Sequence of chain 1.C:
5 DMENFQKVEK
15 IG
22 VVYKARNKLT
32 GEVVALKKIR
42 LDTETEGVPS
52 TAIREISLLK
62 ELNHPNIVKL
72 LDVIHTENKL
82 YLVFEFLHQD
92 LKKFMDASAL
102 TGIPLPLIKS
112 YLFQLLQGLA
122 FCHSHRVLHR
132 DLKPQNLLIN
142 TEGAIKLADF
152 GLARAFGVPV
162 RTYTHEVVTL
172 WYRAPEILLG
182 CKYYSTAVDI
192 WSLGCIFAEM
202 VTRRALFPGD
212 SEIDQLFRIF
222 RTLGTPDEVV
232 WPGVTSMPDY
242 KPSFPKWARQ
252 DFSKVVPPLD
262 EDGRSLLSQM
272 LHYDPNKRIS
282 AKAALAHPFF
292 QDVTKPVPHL

Binding-site contacts:
Ligand atom N12 contacts residue VAL23 of chain 1.C at 3.6 Å.
Ligand atom N2 contacts residue PHE87 of chain 1.C at 4.0 Å.
Ligand atom O24 contacts residue LYS38 of chain 1.C at 2.8 Å (salt-bridge).
Ligand atom C20 contacts residue GLN90 of chain 1.C at 4.0 Å.
Ligand atom C8 contacts residue VAL69 of chain 1.C at 4.0 Å (hydrophobic).
Ligand atom C5 contacts residue ALA36 of chain 1.C at 3.6 Å (hydrophobic).
Ligand atom C6 contacts residue LEU139 of chain 1.C at 3.6 Å (hydrophobic).
Ligand atom N15 contacts residue ILE15 of chain 1.C at 3.8 Å.
Ligand atom N4 contacts residue LEU139 of chain 1.C at 3.8 Å.
Ligand atom C21 contacts residue HIS89 of chain 1.C at 3.6 Å.
Ligand atom C1 contacts residue LEU88 of chain 1.C at 3.8 Å (hydrophobic).
Ligand atom C21 contacts residue GLN90 of chain 1.C at 3.9 Å.
Ligand atom C1 contacts residue GLU86 of chain 1.C at 3.3 Å.
Ligand atom C8 contacts residue ALA36 of chain 1.C at 4.0 Å (hydrophobic).
Ligand atom O23 contacts residue LYS38 of chain 1.C at 3.3 Å (salt-bridge).
Ligand atom C3 contacts residue ILE15 of chain 1.C at 3.7 Å (hydrophobic).
Ligand atom C14 contacts residue ILE15 of chain 1.C at 3.6 Å (hydrophobic).
Ligand atom C17 contacts residue LEU139 of chain 1.C at 3.9 Å (hydrophobic).
Ligand atom C20 contacts residue HIS89 of chain 1.C at 3.5 Å.
Ligand atom C13 contacts residue VAL23 of chain 1.C at 3.9 Å (hydrophobic).
Ligand atom N4 contacts residue ILE15 of chain 1.C at 3.7 Å.
Ligand atom C5 contacts residue LEU139 of chain 1.C at 3.5 Å (hydrophobic).
Ligand atom C16 contacts residue LEU88 of chain 1.C at 3.5 Å (hydrophobic).
Ligand atom O24 contacts residue ASP150 of chain 1.C at 3.8 Å.
Ligand atom C18 contacts residue GLN90 of chain 1.C at 3.9 Å.
Ligand atom C1 contacts residue LEU139 of chain 1.C at 3.6 Å (hydrophobic).
Ligand atom C3 contacts residue LEU139 of chain 1.C at 3.8 Å (hydrophobic).
Ligand atom C8 contacts residue PHE85 of chain 1.C at 3.5 Å (hydrophobic).
Ligand atom N15 contacts residue LEU88 of chain 1.C at 2.8 Å (h-bond).
Ligand atom N2 contacts residue LEU88 of chain 1.C at 3.0 Å (h-bond).
Ligand atom O23 contacts residue ASP150 of chain 1.C at 3.6 Å (salt-bridge).
Ligand atom C22 contacts residue LYS38 of chain 1.C at 3.4 Å.
Ligand atom C18 contacts residue ASP91 of chain 1.C at 3.8 Å.
Ligand atom O24 contacts residue GLU56 of chain 1.C at 3.9 Å.
Ligand atom C16 contacts residue ILE15 of chain 1.C at 4.0 Å (hydrophobic).
Ligand atom C19 contacts residue GLN90 of chain 1.C at 3.9 Å.
Ligand atom C21 contacts residue LEU88 of chain 1.C at 3.5 Å (hydrophobic).
Ligand atom N2 contacts residue LEU139 of chain 1.C at 3.8 Å.
Ligand atom C1 contacts residue ALA36 of chain 1.C at 3.5 Å (hydrophobic).
Ligand atom C3 contacts residue LEU88 of chain 1.C at 3.7 Å (hydrophobic).

The protein below binds the small molecule below.
Small molecule (SMILES): Cn1nc(C(=O)O)c2c1-c1nc(Nc3ccccc3)ncc1CC2